A protein and the small-molecule ligand that binds it are described below.
Small molecule (SMILES): CC(=O)N[C@H]1[C@H](O[C@H]2[C@H](O)[C@@H](NC(C)=O)CO[C@@H]2CO[C@@H]2O[C@@H](C)[C@@H](O)[C@@H](O)[C@@H]2O)O[C@H](CO)[C@@H](O)[C@@H]1O

Binding-site contacts:
Ligand atom C6 contacts residue ALA71 of chain 2.A at 4.1 Å (hydrophobic).
Ligand atom O7 contacts residue ASN95 of chain 2.A at 3.5 Å (h-bond).
Ligand atom C6 contacts residue ALA50 of chain 2.A at 4.4 Å (hydrophobic).
Ligand atom O7 contacts residue VAL69 of chain 2.A at 3.9 Å.
Ligand atom C6 contacts residue ALA71 of chain 2.A at 4.2 Å (hydrophobic).
Ligand atom C5 contacts residue ARG52 of chain 2.A at 4.0 Å.
Ligand atom C7 contacts residue VAL69 of chain 2.A at 4.4 Å (hydrophobic).
Ligand atom O5 contacts residue ASN95 of chain 2.A at 2.4 Å (h-bond).
Ligand atom O4 contacts residue ARG52 of chain 2.A at 3.2 Å (salt-bridge).
Ligand atom C8 contacts residue VAL69 of chain 2.A at 3.8 Å (hydrophobic).
Ligand atom C5 contacts residue ARG49 of chain 2.A at 4.5 Å.
Ligand atom C5 contacts residue ALA71 of chain 2.A at 4.2 Å (hydrophobic).
Ligand atom C7 contacts residue ASN95 of chain 2.A at 3.4 Å.
Ligand atom C3 contacts residue ASN95 of chain 2.A at 3.9 Å.
Ligand atom O5 contacts residue PHE70 of chain 2.A at 4.2 Å.
Ligand atom C6 contacts residue VAL69 of chain 2.A at 4.0 Å (hydrophobic).
Ligand atom C2 contacts residue ARG52 of chain 2.A at 3.7 Å.
Ligand atom O4 contacts residue VAL69 of chain 2.A at 4.4 Å.
Ligand atom C8 contacts residue ASN95 of chain 2.A at 3.5 Å.
Ligand atom C4 contacts residue ASN95 of chain 2.A at 4.3 Å.
Ligand atom C8 contacts residue ARG52 of chain 2.A at 4.4 Å.
Ligand atom C5 contacts residue VAL69 of chain 2.A at 3.7 Å (hydrophobic).
Ligand atom N2 contacts residue ASN95 of chain 2.A at 2.9 Å (h-bond).
Ligand atom O5 contacts residue ALA71 of chain 2.A at 4.4 Å.
Ligand atom C2 contacts residue ASN95 of chain 2.A at 2.5 Å.
Ligand atom C6 contacts residue ARG49 of chain 2.A at 3.4 Å.
Ligand atom O5 contacts residue ALA71 of chain 2.A at 3.6 Å (h-bond).
Ligand atom C4 contacts residue ARG52 of chain 2.A at 4.2 Å.
Ligand atom C3 contacts residue ARG52 of chain 2.A at 4.5 Å.
Ligand atom C5 contacts residue ALA71 of chain 2.A at 3.9 Å (hydrophobic).
Ligand atom C5 contacts residue ASN95 of chain 2.A at 3.7 Å.
Ligand atom C1 contacts residue ASN95 of chain 2.A at 1.5 Å.
Ligand atom O6 contacts residue ALA71 of chain 2.A at 4.5 Å.
Ligand atom C1 contacts residue ARG52 of chain 2.A at 3.8 Å.
Ligand atom C6 contacts residue PHE70 of chain 2.A at 4.3 Å (hydrophobic).
Ligand atom C6 contacts residue VAL51 of chain 2.A at 3.4 Å (hydrophobic).
Ligand atom O5 contacts residue ARG52 of chain 2.A at 3.2 Å (salt-bridge).
Ligand atom C5 contacts residue PHE70 of chain 2.A at 4.3 Å (hydrophobic).
Ligand atom C1 contacts residue ALA71 of chain 2.A at 4.1 Å (hydrophobic).
Ligand atom C6 contacts residue ARG52 of chain 2.A at 3.7 Å.

Sequence of chain 2.A:
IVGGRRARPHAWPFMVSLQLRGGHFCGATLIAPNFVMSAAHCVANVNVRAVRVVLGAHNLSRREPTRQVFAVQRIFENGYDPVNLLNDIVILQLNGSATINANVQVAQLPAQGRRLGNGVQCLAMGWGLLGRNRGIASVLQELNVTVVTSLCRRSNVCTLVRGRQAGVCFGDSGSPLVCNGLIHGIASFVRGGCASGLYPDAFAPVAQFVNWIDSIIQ